Sequence of chain 1.B:
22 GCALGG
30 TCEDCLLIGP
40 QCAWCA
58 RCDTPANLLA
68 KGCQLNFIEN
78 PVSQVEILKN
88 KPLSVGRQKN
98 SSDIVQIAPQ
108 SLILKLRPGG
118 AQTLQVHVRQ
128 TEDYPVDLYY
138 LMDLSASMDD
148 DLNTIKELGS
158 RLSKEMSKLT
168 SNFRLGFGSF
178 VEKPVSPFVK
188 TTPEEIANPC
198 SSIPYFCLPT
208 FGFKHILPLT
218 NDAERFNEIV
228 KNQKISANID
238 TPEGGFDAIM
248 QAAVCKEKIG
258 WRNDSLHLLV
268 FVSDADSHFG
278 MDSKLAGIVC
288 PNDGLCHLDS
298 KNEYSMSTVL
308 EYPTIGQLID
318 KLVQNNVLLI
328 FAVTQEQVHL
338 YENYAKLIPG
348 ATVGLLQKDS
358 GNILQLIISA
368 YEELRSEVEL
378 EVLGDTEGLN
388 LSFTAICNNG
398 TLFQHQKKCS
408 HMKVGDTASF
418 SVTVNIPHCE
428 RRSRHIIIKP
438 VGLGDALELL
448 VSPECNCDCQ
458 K

Binding-site contacts:
Ligand atom C1 contacts residue ASN260 of chain 1.B at 1.4 Å.
Ligand atom N2 contacts residue ASN260 of chain 1.B at 2.8 Å (h-bond).
Ligand atom O7 contacts residue ASN260 of chain 1.B at 3.3 Å (h-bond).
Ligand atom C4 contacts residue ASN260 of chain 1.B at 4.3 Å.
Ligand atom C7 contacts residue ASN260 of chain 1.B at 3.2 Å.
Ligand atom O5 contacts residue ASN260 of chain 1.B at 2.4 Å (h-bond).
Ligand atom C8 contacts residue ASN260 of chain 1.B at 4.3 Å.
Ligand atom C2 contacts residue ASN260 of chain 1.B at 2.5 Å.
Ligand atom C5 contacts residue ASN260 of chain 1.B at 3.7 Å.
Ligand atom C3 contacts residue ASN260 of chain 1.B at 3.8 Å.

This small molecule binds to this protein.
Small molecule (SMILES): CC(=O)N[C@@H]1[C@@H](O)[C@H](O)[C@@H](CO)O[C@H]1O